Binding-site contacts:
Ligand atom CZC contacts residue GLY362 of chain 5.A at 3.4 Å.
Ligand atom CZB contacts residue ALA333 of chain 5.A at 4.0 Å (hydrophobic).
Ligand atom SZ2 contacts residue ASP255 of chain 5.A at 2.8 Å (salt-bridge).
Ligand atom CZB contacts residue CO31 of chain 5.E at 3.8 Å.
Ligand atom SZ2 contacts residue ASP332 of chain 5.A at 3.5 Å (salt-bridge).
Ligand atom CZB contacts residue ARG336 of chain 5.A at 4.0 Å.
Ligand atom SZ2 contacts residue GLU334 of chain 5.A at 3.7 Å.
Ligand atom OZ3 contacts residue LYS262 of chain 5.A at 2.8 Å (salt-bridge).
Ligand atom CZ9 contacts residue ASN330 of chain 5.A at 3.7 Å.
Ligand atom CZD contacts residue LEU360 of chain 5.A at 3.1 Å (hydrophobic).
Ligand atom CZF contacts residue ZN1 of chain 5.B at 3.5 Å.
Ligand atom CZF contacts residue LYS250 of chain 5.A at 3.6 Å.
Ligand atom OZ1 contacts residue ASP332 of chain 5.A at 4.0 Å.
Ligand atom CZE contacts residue LYS262 of chain 5.A at 3.9 Å.
Ligand atom OZ3 contacts residue ZN1 of chain 5.B at 4.1 Å.
Ligand atom CZE contacts residue ASP332 of chain 5.A at 3.8 Å.
Ligand atom SZ2 contacts residue LYS262 of chain 5.A at 3.6 Å.
Ligand atom SZ2 contacts residue ZN1 of chain 5.C at 2.3 Å.
Ligand atom CZ6 contacts residue ILE421 of chain 5.A at 3.7 Å (hydrophobic).
Ligand atom CZ9 contacts residue ASP332 of chain 5.A at 3.9 Å.
Ligand atom CZC contacts residue LEU360 of chain 5.A at 3.5 Å (hydrophobic).
Ligand atom CZ8 contacts residue ASP332 of chain 5.A at 4.0 Å.
Ligand atom CZA contacts residue ALA333 of chain 5.A at 4.1 Å (hydrophobic).
Ligand atom SZ2 contacts residue MET270 of chain 5.A at 3.8 Å.
Ligand atom SZ2 contacts residue LYS250 of chain 5.A at 3.6 Å.
Ligand atom CZC contacts residue THR361 of chain 5.A at 3.6 Å.
Ligand atom CZB contacts residue ASP332 of chain 5.A at 3.6 Å.
Ligand atom CZF contacts residue ASP332 of chain 5.A at 3.6 Å.
Ligand atom CZ7 contacts residue ASP332 of chain 5.A at 3.4 Å.
Ligand atom CZD contacts residue THR361 of chain 5.A at 4.0 Å.
Ligand atom CZF contacts residue CO31 of chain 5.E at 3.2 Å.
Ligand atom SZ2 contacts residue CO31 of chain 5.E at 4.1 Å.
Ligand atom SZ2 contacts residue ZN1 of chain 5.B at 2.3 Å.
Ligand atom SZ2 contacts residue ASP273 of chain 5.A at 3.8 Å.
Ligand atom CZ1 contacts residue ILE421 of chain 5.A at 3.7 Å (hydrophobic).
Ligand atom CZF contacts residue ZN1 of chain 5.C at 3.3 Å.
Ligand atom CZD contacts residue CO31 of chain 5.E at 4.1 Å.
Ligand atom CZF contacts residue LEU360 of chain 5.A at 3.1 Å (hydrophobic).
Ligand atom NZ1 contacts residue ASP332 of chain 5.A at 3.6 Å.
Ligand atom OZ3 contacts residue ASP332 of chain 5.A at 3.4 Å (salt-bridge).

The small molecule below binds the protein below.
Small molecule (SMILES): C[C@H](CS)C(=O)N1C[C@@H](Sc2ccccc2)C[C@H]1C(=O)O

Sequence of chain 5.A:
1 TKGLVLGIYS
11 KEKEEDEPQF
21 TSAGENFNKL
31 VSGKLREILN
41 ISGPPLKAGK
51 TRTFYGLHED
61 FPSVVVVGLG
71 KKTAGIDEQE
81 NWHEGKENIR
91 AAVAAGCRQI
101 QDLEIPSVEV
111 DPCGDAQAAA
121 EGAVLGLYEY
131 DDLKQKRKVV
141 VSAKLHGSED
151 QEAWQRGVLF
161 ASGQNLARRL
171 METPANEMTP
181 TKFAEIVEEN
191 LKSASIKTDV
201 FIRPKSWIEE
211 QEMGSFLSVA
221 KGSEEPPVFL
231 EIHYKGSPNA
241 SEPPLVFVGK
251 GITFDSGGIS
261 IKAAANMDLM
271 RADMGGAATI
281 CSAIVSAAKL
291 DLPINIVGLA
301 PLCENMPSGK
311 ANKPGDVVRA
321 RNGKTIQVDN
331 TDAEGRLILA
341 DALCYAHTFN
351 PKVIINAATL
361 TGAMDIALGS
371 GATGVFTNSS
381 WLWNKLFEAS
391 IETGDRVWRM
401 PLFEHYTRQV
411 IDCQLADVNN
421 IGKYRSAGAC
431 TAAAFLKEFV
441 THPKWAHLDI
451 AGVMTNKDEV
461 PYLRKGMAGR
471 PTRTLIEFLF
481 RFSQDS